Binding-site contacts:
Ligand atom C1 contacts residue ASN15 of chain 2.A at 1.3 Å.
Ligand atom C3 contacts residue ASN15 of chain 2.A at 3.7 Å.
Ligand atom C5 contacts residue ASN15 of chain 2.A at 3.5 Å.
Ligand atom N2 contacts residue ASN15 of chain 2.A at 2.8 Å (h-bond).
Ligand atom O7 contacts residue ASN15 of chain 2.A at 3.7 Å.
Ligand atom C2 contacts residue ASN15 of chain 2.A at 2.5 Å.
Ligand atom C4 contacts residue ASN15 of chain 2.A at 4.0 Å.
Ligand atom C7 contacts residue ASN15 of chain 2.A at 3.4 Å.
Ligand atom C8 contacts residue ASN15 of chain 2.A at 4.1 Å.
Ligand atom O5 contacts residue ASN15 of chain 2.A at 2.2 Å (h-bond).

Sequence of chain 2.A:
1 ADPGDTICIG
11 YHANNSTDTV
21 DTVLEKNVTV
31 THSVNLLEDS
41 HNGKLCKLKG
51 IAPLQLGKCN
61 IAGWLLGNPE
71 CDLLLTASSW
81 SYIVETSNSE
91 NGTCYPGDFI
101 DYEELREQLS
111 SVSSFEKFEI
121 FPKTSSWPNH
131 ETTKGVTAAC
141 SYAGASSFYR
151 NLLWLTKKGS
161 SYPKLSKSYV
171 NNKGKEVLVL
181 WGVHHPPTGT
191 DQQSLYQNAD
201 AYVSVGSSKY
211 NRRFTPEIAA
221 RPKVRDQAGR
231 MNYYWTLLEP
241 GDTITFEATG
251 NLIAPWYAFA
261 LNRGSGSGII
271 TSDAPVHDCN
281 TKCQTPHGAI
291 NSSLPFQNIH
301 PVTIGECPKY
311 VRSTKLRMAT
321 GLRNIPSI

The small molecule below binds the protein below.
Small molecule (SMILES): CC(=O)N[C@H]1[C@H](O[C@H]2[C@H](O)[C@@H](NC(C)=O)CO[C@@H]2CO)O[C@H](CO)[C@@H](O[C@@H]2O[C@H](CO)[C@@H](O)[C@H](O[C@H]3O[C@H](CO)[C@@H](O)[C@H](O)[C@@H]3O)[C@@H]2O)[C@@H]1O